Binding-site contacts:
Ligand atom S1 contacts residue THR78 of chain 2.B at 3.2 Å (h-bond).
Ligand atom C15 contacts residue LYS109 of chain 1.A at 3.5 Å.
Ligand atom C27 contacts residue LEU112 of chain 1.A at 3.5 Å (hydrophobic).
Ligand atom C1 contacts residue LEU13 of chain 2.B at 3.7 Å (hydrophobic).
Ligand atom C23 contacts residue LEU112 of chain 2.B at 3.7 Å (hydrophobic).
Ligand atom C31 contacts residue LYS109 of chain 2.B at 3.5 Å.
Ligand atom O8 contacts residue LYS109 of chain 2.B at 2.7 Å (salt-bridge).
Ligand atom C11 contacts residue SER100 of chain 2.B at 3.4 Å.
Ligand atom N2 contacts residue VAL35 of chain 2.B at 3.6 Å.
Ligand atom S1 contacts residue TRP67 of chain 2.B at 3.6 Å.
Ligand atom C6 contacts residue SER33 of chain 2.B at 3.4 Å.
Ligand atom C11 contacts residue SER76 of chain 2.B at 3.3 Å.
Ligand atom O6 contacts residue SER110 of chain 1.A at 2.9 Å (h-bond).
Ligand atom C4 contacts residue TRP96 of chain 2.B at 3.5 Å (hydrophobic).
Ligand atom O5 contacts residue LYS109 of chain 1.A at 3.1 Å (salt-bridge).
Ligand atom O6 contacts residue SER100 of chain 1.A at 2.7 Å (h-bond).
Ligand atom C25 contacts residue SER100 of chain 1.A at 3.3 Å.
Ligand atom C26 contacts residue LEU112 of chain 1.A at 3.5 Å (hydrophobic).
Ligand atom C2 contacts residue VAL35 of chain 2.B at 3.6 Å (hydrophobic).
Ligand atom C1 contacts residue ASN11 of chain 2.B at 3.7 Å.
Ligand atom C1 contacts residue TYR31 of chain 2.B at 3.3 Å (hydrophobic).
Ligand atom O6 contacts residue LEU98 of chain 1.A at 3.3 Å (h-bond).
Ligand atom C9 contacts residue TRP67 of chain 2.B at 3.6 Å (hydrophobic).
Ligand atom C1 contacts residue ASP116 of chain 2.B at 3.7 Å.
Ligand atom C24 contacts residue LYS109 of chain 1.A at 3.2 Å.
Ligand atom C23 contacts residue LYS109 of chain 1.A at 3.3 Å.
Ligand atom O1 contacts residue SER15 of chain 2.B at 2.9 Å (h-bond).
Ligand atom C20 contacts residue LYS109 of chain 1.A at 3.7 Å.
Ligand atom N1 contacts residue ASP116 of chain 2.B at 2.8 Å (salt-bridge).
Ligand atom N3 contacts residue SER76 of chain 2.B at 3.2 Å (h-bond).
Ligand atom O1 contacts residue ASN11 of chain 2.B at 2.9 Å (h-bond).
Ligand atom O1 contacts residue TYR31 of chain 2.B at 2.5 Å (h-bond).
Ligand atom N2 contacts residue SER33 of chain 2.B at 3.0 Å (h-bond).
Ligand atom C7 contacts residue LEU98 of chain 2.B at 3.6 Å (hydrophobic).
Ligand atom C25 contacts residue SER110 of chain 1.A at 3.7 Å.
Ligand atom C24 contacts residue SER110 of chain 1.A at 3.6 Å.
Ligand atom C26 contacts residue SER100 of chain 1.A at 3.6 Å.
Ligand atom C3 contacts residue ASP116 of chain 2.B at 3.7 Å.
Ligand atom O2 contacts residue ASN37 of chain 2.B at 3.0 Å (h-bond).
Ligand atom C16 contacts residue LEU112 of chain 2.B at 3.6 Å (hydrophobic).

Sequence of chain 2.B:
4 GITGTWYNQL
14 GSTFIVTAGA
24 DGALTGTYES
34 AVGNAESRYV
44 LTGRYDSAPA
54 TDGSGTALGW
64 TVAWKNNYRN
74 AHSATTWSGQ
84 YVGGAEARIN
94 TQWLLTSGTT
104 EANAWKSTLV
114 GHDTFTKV

This protein binds this small molecule.
Small molecule (SMILES): O=C(CCCC[C@@H]1SC[C@@H]2NC(=O)N[C@@H]21)NCCNC(=O)c1ccc(-c2c3ccc(=O)cc-3oc3cc(O)ccc23)c(C(=O)O)c1

Sequence of chain 1.A:
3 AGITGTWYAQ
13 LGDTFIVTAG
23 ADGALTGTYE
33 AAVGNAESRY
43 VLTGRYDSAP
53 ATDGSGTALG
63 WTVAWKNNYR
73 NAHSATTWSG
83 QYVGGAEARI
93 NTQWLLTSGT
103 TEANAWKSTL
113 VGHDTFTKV